Binding-site contacts:
Ligand atom C5 contacts residue ASN222 of chain 1.A at 3.6 Å.
Ligand atom C2 contacts residue THR219 of chain 1.A at 4.5 Å.
Ligand atom O7 contacts residue THR183 of chain 1.A at 4.0 Å.
Ligand atom C7 contacts residue SER217 of chain 3.B at 4.2 Å.
Ligand atom C7 contacts residue THR183 of chain 1.A at 4.5 Å.
Ligand atom O7 contacts residue ASN222 of chain 1.A at 4.2 Å.
Ligand atom O5 contacts residue SER223 of chain 1.A at 4.0 Å.
Ligand atom O4 contacts residue THR219 of chain 3.B at 3.9 Å.
Ligand atom C8 contacts residue ASN218 of chain 3.B at 3.8 Å.
Ligand atom C3 contacts residue SER217 of chain 3.B at 4.2 Å.
Ligand atom C3 contacts residue ASN222 of chain 1.A at 3.6 Å.
Ligand atom C7 contacts residue ILE185 of chain 1.A at 4.2 Å (hydrophobic).
Ligand atom O3 contacts residue THR219 of chain 3.B at 3.9 Å.
Ligand atom O5 contacts residue ASN222 of chain 1.A at 2.4 Å (h-bond).
Ligand atom O3 contacts residue SER217 of chain 3.B at 3.9 Å.
Ligand atom O6 contacts residue SER223 of chain 1.A at 3.1 Å (h-bond).
Ligand atom C7 contacts residue THR219 of chain 1.A at 4.0 Å.
Ligand atom N2 contacts residue ASN222 of chain 1.A at 2.6 Å (h-bond).
Ligand atom C6 contacts residue SER223 of chain 1.A at 4.3 Å.
Ligand atom N2 contacts residue THR219 of chain 1.A at 3.4 Å (h-bond).
Ligand atom C8 contacts residue THR219 of chain 1.A at 3.9 Å.
Ligand atom O7 contacts residue ILE185 of chain 1.A at 4.1 Å.
Ligand atom C1 contacts residue ASN222 of chain 1.A at 1.4 Å.
Ligand atom C2 contacts residue ASN222 of chain 1.A at 2.2 Å.
Ligand atom C8 contacts residue ILE185 of chain 1.A at 3.6 Å (hydrophobic).
Ligand atom O7 contacts residue SER217 of chain 3.B at 3.9 Å.
Ligand atom C1 contacts residue SER223 of chain 1.A at 4.3 Å.
Ligand atom C8 contacts residue SER217 of chain 3.B at 4.0 Å.
Ligand atom C7 contacts residue ASN222 of chain 1.A at 3.8 Å.
Ligand atom C4 contacts residue ASN222 of chain 1.A at 4.1 Å.

Sequence of chain 1.A:
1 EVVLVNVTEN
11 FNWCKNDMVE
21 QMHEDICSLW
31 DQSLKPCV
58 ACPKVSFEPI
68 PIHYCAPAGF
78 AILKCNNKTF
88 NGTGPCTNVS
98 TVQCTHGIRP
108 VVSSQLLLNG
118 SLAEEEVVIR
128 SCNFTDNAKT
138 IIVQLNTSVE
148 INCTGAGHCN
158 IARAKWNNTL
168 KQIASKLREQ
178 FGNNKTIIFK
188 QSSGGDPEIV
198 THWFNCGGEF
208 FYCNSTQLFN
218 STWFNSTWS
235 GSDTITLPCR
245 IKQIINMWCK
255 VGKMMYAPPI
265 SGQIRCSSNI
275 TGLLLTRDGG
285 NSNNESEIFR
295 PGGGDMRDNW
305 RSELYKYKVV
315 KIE

Sequence of chain 3.B:
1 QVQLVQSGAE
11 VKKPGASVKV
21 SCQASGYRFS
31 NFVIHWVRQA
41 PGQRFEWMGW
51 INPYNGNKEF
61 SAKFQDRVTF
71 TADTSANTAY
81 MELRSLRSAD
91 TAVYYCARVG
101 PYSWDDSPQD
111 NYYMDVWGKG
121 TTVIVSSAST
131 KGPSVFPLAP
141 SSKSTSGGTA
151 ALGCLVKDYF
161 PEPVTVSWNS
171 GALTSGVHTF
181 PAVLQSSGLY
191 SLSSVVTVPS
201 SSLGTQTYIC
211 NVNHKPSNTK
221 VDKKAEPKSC

This small molecule binds to this protein.
Small molecule (SMILES): CC(=O)N[C@@H]1[C@@H](O)[C@H](O)[C@@H](CO)O[C@H]1O